The small molecule below binds the protein below.
Small molecule (SMILES): C[C@@](O)(CCO[P](=O)(O)OP(=O)(O)O)CC(=O)O

Binding-site contacts:
Ligand atom PB contacts residue ARG198 of chain 1.H at 3.4 Å.
Ligand atom O5 contacts residue TYR23 of chain 1.H at 3.8 Å.
Ligand atom O2A contacts residue SER144 of chain 1.H at 3.3 Å (h-bond).
Ligand atom O2B contacts residue ARG198 of chain 1.H at 3.2 Å (salt-bridge).
Ligand atom C3A contacts residue TYR23 of chain 1.H at 3.6 Å (hydrophobic).
Ligand atom C1 contacts residue LYS22 of chain 1.H at 3.7 Å.
Ligand atom O6 contacts residue GLY145 of chain 1.H at 3.6 Å (h-bond).
Ligand atom C5 contacts residue SER197 of chain 1.H at 3.6 Å.
Ligand atom C2 contacts residue TYR23 of chain 1.H at 3.2 Å (hydrophobic).
Ligand atom O2B contacts residue TYR23 of chain 1.H at 3.2 Å (h-bond).
Ligand atom O3B contacts residue MET201 of chain 1.H at 3.4 Å.
Ligand atom O2 contacts residue LYS22 of chain 1.H at 2.7 Å.
Ligand atom O2 contacts residue ALA19 of chain 1.H at 2.7 Å.
Ligand atom O3A contacts residue AGS1 of chain 1.AA at 3.5 Å (h-bond).
Ligand atom O2B contacts residue LYS26 of chain 1.H at 3.1 Å (salt-bridge).
Ligand atom C3A contacts residue TRP24 of chain 1.H at 3.0 Å (hydrophobic).
Ligand atom O2A contacts residue SER112 of chain 1.H at 3.7 Å.
Ligand atom PA contacts residue SER144 of chain 1.H at 3.7 Å.
Ligand atom O5 contacts residue AGS1 of chain 1.AA at 3.1 Å (h-bond).
Ligand atom O6 contacts residue TYR23 of chain 1.H at 3.0 Å.
Ligand atom O5 contacts residue SER197 of chain 1.H at 3.1 Å (h-bond).
Ligand atom C4 contacts residue TYR23 of chain 1.H at 3.4 Å (hydrophobic).
Ligand atom O3B contacts residue LYS26 of chain 1.H at 3.2 Å (salt-bridge).
Ligand atom O2A contacts residue AGS1 of chain 1.AA at 2.8 Å (h-bond).
Ligand atom O2B contacts residue GLY145 of chain 1.H at 3.2 Å (h-bond).
Ligand atom C1 contacts residue ALA19 of chain 1.H at 3.5 Å (hydrophobic).
Ligand atom C3 contacts residue TYR23 of chain 1.H at 3.6 Å (hydrophobic).
Ligand atom C5 contacts residue AGS1 of chain 1.AA at 3.3 Å.
Ligand atom PB contacts residue LYS26 of chain 1.H at 3.7 Å.
Ligand atom O1 contacts residue ALA288 of chain 1.H at 3.6 Å.
Ligand atom O2B contacts residue ILE32 of chain 1.H at 3.6 Å.
Ligand atom O2A contacts residue SER146 of chain 1.H at 2.4 Å (h-bond).
Ligand atom O1B contacts residue ARG198 of chain 1.H at 2.7 Å (salt-bridge).
Ligand atom O1A contacts residue AGS1 of chain 1.AA at 2.2 Å (h-bond).
Ligand atom O1A contacts residue SER112 of chain 1.H at 3.6 Å (h-bond).
Ligand atom O3B contacts residue ARG198 of chain 1.H at 3.3 Å.
Ligand atom O1B contacts residue SER144 of chain 1.H at 2.9 Å (h-bond).
Ligand atom O1A contacts residue SER144 of chain 1.H at 3.4 Å (h-bond).
Ligand atom O5 contacts residue MET201 of chain 1.H at 3.3 Å.
Ligand atom PA contacts residue AGS1 of chain 1.AA at 2.8 Å.

Sequence of chain 1.H:
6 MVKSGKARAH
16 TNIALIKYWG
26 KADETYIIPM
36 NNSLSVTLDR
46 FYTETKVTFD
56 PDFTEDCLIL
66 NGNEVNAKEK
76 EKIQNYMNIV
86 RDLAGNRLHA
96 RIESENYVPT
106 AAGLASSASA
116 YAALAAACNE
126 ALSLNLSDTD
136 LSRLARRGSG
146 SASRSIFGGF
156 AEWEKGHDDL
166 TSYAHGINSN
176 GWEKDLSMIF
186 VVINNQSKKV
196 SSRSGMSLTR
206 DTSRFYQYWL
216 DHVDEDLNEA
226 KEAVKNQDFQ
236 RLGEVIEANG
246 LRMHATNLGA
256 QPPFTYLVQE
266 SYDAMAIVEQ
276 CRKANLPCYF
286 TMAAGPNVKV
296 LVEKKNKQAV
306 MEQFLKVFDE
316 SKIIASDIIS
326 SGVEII